A small-molecule ligand and the protein it binds are described below.
Small molecule (SMILES): CCS/C(Cc1ccccc1)=N\OS(=O)(=O)O

Sequence of chain 1.A:
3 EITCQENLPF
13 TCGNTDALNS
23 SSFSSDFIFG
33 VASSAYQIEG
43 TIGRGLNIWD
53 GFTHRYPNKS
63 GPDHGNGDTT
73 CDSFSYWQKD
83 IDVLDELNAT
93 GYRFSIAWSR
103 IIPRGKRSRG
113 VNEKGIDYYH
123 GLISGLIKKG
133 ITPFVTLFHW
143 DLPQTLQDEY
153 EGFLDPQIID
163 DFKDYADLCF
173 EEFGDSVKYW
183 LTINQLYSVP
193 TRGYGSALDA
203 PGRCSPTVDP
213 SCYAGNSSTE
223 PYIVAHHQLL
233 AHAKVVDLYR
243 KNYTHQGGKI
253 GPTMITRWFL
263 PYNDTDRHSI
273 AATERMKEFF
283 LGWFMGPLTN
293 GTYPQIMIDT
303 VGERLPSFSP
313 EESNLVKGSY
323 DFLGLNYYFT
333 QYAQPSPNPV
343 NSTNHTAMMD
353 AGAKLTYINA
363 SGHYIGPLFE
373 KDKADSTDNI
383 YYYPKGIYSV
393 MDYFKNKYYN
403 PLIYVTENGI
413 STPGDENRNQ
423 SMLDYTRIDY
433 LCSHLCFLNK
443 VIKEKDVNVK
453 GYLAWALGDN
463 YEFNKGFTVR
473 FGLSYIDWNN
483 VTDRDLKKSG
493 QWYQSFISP

Binding-site contacts:
Ligand atom CZ contacts residue PHE331 of chain 1.A at 4.2 Å (hydrophobic).
Ligand atom O22 contacts residue PHE282 of chain 1.A at 3.7 Å.
Ligand atom O22 contacts residue ARG259 of chain 1.A at 2.8 Å (salt-bridge).
Ligand atom O22 contacts residue ILE257 of chain 1.A at 3.5 Å.
Ligand atom CB contacts residue ILE257 of chain 1.A at 4.0 Å (hydrophobic).
Ligand atom N17 contacts residue ILE257 of chain 1.A at 3.5 Å.
Ligand atom N17 contacts residue GLN187 of chain 1.A at 3.6 Å.
Ligand atom C2 contacts residue GLN187 of chain 1.A at 4.0 Å.
Ligand atom S19 contacts residue ARG259 of chain 1.A at 3.6 Å (salt-bridge).
Ligand atom O18 contacts residue SER190 of chain 1.A at 3.3 Å (h-bond).
Ligand atom S19 contacts residue SER190 of chain 1.A at 3.7 Å.
Ligand atom O21 contacts residue SER190 of chain 1.A at 2.8 Å (h-bond).
Ligand atom O22 contacts residue TYR189 of chain 1.A at 4.1 Å.
Ligand atom CE2 contacts residue ILE382 of chain 1.A at 4.3 Å (hydrophobic).
Ligand atom S1 contacts residue GLN187 of chain 1.A at 3.3 Å (h-bond).
Ligand atom CG contacts residue TYR330 of chain 1.A at 4.2 Å (hydrophobic).
Ligand atom CZ contacts residue PHE371 of chain 1.A at 4.0 Å (hydrophobic).
Ligand atom CG contacts residue PHE331 of chain 1.A at 4.0 Å (hydrophobic).
Ligand atom O21 contacts residue ARG194 of chain 1.A at 3.6 Å.
Ligand atom CE1 contacts residue PHE371 of chain 1.A at 3.5 Å (hydrophobic).
Ligand atom CZ contacts residue GLU372 of chain 1.A at 4.0 Å.
Ligand atom O20 contacts residue ARG259 of chain 1.A at 3.4 Å (salt-bridge).
Ligand atom O21 contacts residue TYR189 of chain 1.A at 3.6 Å.
Ligand atom C1 contacts residue GOL1 of chain 1.T at 3.3 Å.
Ligand atom CD1 contacts residue PHE371 of chain 1.A at 4.2 Å (hydrophobic).
Ligand atom O18 contacts residue ILE257 of chain 1.A at 3.8 Å.
Ligand atom S1 contacts residue GOL1 of chain 1.T at 4.3 Å.
Ligand atom CZ contacts residue ILE382 of chain 1.A at 4.3 Å (hydrophobic).
Ligand atom C2 contacts residue GLU409 of chain 1.A at 4.1 Å.
Ligand atom CB contacts residue TYR330 of chain 1.A at 3.4 Å (hydrophobic).
Ligand atom O18 contacts residue GLN187 of chain 1.A at 3.1 Å (h-bond).
Ligand atom CE1 contacts residue PHE473 of chain 1.A at 4.1 Å (hydrophobic).
Ligand atom O20 contacts residue ARG194 of chain 1.A at 3.9 Å.
Ligand atom CD2 contacts residue PHE331 of chain 1.A at 3.7 Å (hydrophobic).
Ligand atom CE2 contacts residue PHE331 of chain 1.A at 3.9 Å (hydrophobic).
Ligand atom C2 contacts residue GOL1 of chain 1.T at 2.0 Å.
Ligand atom C13 contacts residue ILE257 of chain 1.A at 4.1 Å (hydrophobic).
Ligand atom CD1 contacts residue TYR330 of chain 1.A at 3.9 Å (hydrophobic).
Ligand atom C13 contacts residue GLN187 of chain 1.A at 3.7 Å.
Ligand atom C1 contacts residue GLU464 of chain 1.A at 4.1 Å.